A protein and the small-molecule ligand that binds it are described below.
Small molecule (SMILES): CCN(CCO)c1ccc(Nc2ncc(-c3cccc(O)c3)n3ccnc23)cc1

Binding-site contacts:
Ligand atom N1 contacts residue ALA48 of chain 1.A at 3.6 Å.
Ligand atom C8 contacts residue MET96 of chain 1.A at 3.8 Å (hydrophobic).
Ligand atom N7 contacts residue ALA48 of chain 1.A at 3.7 Å.
Ligand atom C22 contacts residue VAL33 of chain 1.A at 3.8 Å (hydrophobic).
Ligand atom C11 contacts residue ALA99 of chain 1.A at 3.4 Å (hydrophobic).
Ligand atom C11 contacts residue GLU97 of chain 1.A at 2.9 Å.
Ligand atom N9 contacts residue MET98 of chain 1.A at 3.6 Å.
Ligand atom C20 contacts residue ALA99 of chain 1.A at 3.1 Å (hydrophobic).
Ligand atom C29 contacts residue LEU25 of chain 1.A at 3.6 Å (hydrophobic).
Ligand atom N1 contacts residue LEU149 of chain 1.A at 3.4 Å.
Ligand atom C4 contacts residue LEU149 of chain 1.A at 3.8 Å (hydrophobic).
Ligand atom N9 contacts residue ALA99 of chain 1.A at 3.0 Å (h-bond).
Ligand atom C26 contacts residue LEU25 of chain 1.A at 3.7 Å (hydrophobic).
Ligand atom O21 contacts residue MET96 of chain 1.A at 3.5 Å (h-bond).
Ligand atom C3 contacts residue LEU149 of chain 1.A at 3.8 Å (hydrophobic).
Ligand atom C17 contacts residue GLU100 of chain 1.A at 3.3 Å.
Ligand atom C20 contacts residue GLY102 of chain 1.A at 3.5 Å.
Ligand atom N7 contacts residue ALA99 of chain 1.A at 2.9 Å (h-bond).
Ligand atom C2 contacts residue ALA48 of chain 1.A at 3.6 Å (hydrophobic).
Ligand atom C24 contacts residue MET96 of chain 1.A at 3.8 Å (hydrophobic).
Ligand atom C15 contacts residue ALA99 of chain 1.A at 3.5 Å (hydrophobic).
Ligand atom C6 contacts residue VAL33 of chain 1.A at 3.8 Å (hydrophobic).
Ligand atom C10 contacts residue GLU97 of chain 1.A at 3.8 Å.
Ligand atom C15 contacts residue GLY102 of chain 1.A at 3.7 Å.
Ligand atom C18 contacts residue MET96 of chain 1.A at 3.5 Å (hydrophobic).
Ligand atom C22 contacts residue MET96 of chain 1.A at 3.9 Å (hydrophobic).
Ligand atom C2 contacts residue LEU149 of chain 1.A at 3.3 Å (hydrophobic).
Ligand atom C24 contacts residue LYS50 of chain 1.A at 3.9 Å.
Ligand atom N7 contacts residue MET98 of chain 1.A at 3.8 Å.
Ligand atom N7 contacts residue LEU149 of chain 1.A at 3.6 Å.
Ligand atom C13 contacts residue MET96 of chain 1.A at 3.6 Å (hydrophobic).
Ligand atom C17 contacts residue GLY102 of chain 1.A at 3.7 Å.
Ligand atom C10 contacts residue LEU149 of chain 1.A at 3.7 Å (hydrophobic).
Ligand atom N7 contacts residue GLU97 of chain 1.A at 3.7 Å.
Ligand atom C11 contacts residue ALA48 of chain 1.A at 3.8 Å (hydrophobic).
Ligand atom C20 contacts residue GLU100 of chain 1.A at 3.3 Å.
Ligand atom C10 contacts residue ALA48 of chain 1.A at 3.7 Å (hydrophobic).
Ligand atom C27 contacts residue MET96 of chain 1.A at 3.7 Å (hydrophobic).
Ligand atom C11 contacts residue LEU149 of chain 1.A at 3.9 Å (hydrophobic).
Ligand atom O21 contacts residue ASP160 of chain 1.A at 3.2 Å (salt-bridge).

Sequence of chain 1.A:
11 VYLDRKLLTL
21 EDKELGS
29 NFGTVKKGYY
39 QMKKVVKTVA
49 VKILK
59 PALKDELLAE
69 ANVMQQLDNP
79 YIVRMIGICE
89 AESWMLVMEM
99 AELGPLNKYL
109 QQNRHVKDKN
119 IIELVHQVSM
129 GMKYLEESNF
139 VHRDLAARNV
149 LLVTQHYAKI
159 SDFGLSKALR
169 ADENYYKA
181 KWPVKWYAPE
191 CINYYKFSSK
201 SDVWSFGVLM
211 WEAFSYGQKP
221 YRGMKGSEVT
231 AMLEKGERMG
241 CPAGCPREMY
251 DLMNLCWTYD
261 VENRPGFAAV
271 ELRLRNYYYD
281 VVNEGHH